Binding-site contacts:
Ligand atom F28 contacts residue CYS239 of chain 1.B at 3.5 Å.
Ligand atom C21 contacts residue ASN256 of chain 1.B at 3.5 Å.
Ligand atom C25 contacts residue ASN256 of chain 1.B at 3.5 Å.
Ligand atom C18 contacts residue LEU246 of chain 1.B at 3.8 Å (hydrophobic).
Ligand atom O23 contacts residue ASN348 of chain 1.B at 3.4 Å.
Ligand atom C10 contacts residue ASN256 of chain 1.B at 3.6 Å.
Ligand atom F27 contacts residue LEU246 of chain 1.B at 3.7 Å.
Ligand atom F28 contacts residue LEU246 of chain 1.B at 3.5 Å.
Ligand atom C10 contacts residue LYS350 of chain 1.B at 3.5 Å.
Ligand atom C03 contacts residue CYS239 of chain 1.B at 3.5 Å (hydrophobic).
Ligand atom C05 contacts residue LEU253 of chain 1.B at 3.4 Å (hydrophobic).
Ligand atom N11 contacts residue ASN256 of chain 1.B at 3.5 Å.
Ligand atom C02 contacts residue LEU253 of chain 1.B at 3.7 Å (hydrophobic).
Ligand atom C16 contacts residue ASN101 of chain 1.A at 3.1 Å.
Ligand atom N14 contacts residue LYS350 of chain 1.B at 3.7 Å.
Ligand atom F29 contacts residue LEU246 of chain 1.B at 3.1 Å.
Ligand atom C04 contacts residue LEU253 of chain 1.B at 3.6 Å (hydrophobic).
Ligand atom N01 contacts residue ILE368 of chain 1.B at 3.1 Å.
Ligand atom N01 contacts residue VAL236 of chain 1.B at 3.2 Å (h-bond).
Ligand atom N20 contacts residue LYS350 of chain 1.B at 3.4 Å.
Ligand atom N20 contacts residue ASN256 of chain 1.B at 3.7 Å.
Ligand atom C02 contacts residue ILE368 of chain 1.B at 3.6 Å (hydrophobic).
Ligand atom F28 contacts residue ALA352 of chain 1.B at 3.5 Å.
Ligand atom C21 contacts residue MET257 of chain 1.B at 3.5 Å (hydrophobic).
Ligand atom N07 contacts residue LEU253 of chain 1.B at 3.7 Å.
Ligand atom C15 contacts residue LYS350 of chain 1.B at 3.6 Å.
Ligand atom C24 contacts residue VAL181 of chain 1.A at 3.7 Å (hydrophobic).
Ligand atom F28 contacts residue ILE316 of chain 1.B at 3.7 Å.
Ligand atom C25 contacts residue LYS350 of chain 1.B at 3.7 Å.
Ligand atom C24 contacts residue ASN347 of chain 1.B at 3.4 Å.
Ligand atom N11 contacts residue LYS350 of chain 1.B at 3.6 Å.
Ligand atom C15 contacts residue THR179 of chain 1.A at 3.7 Å.
Ligand atom C26 contacts residue LEU246 of chain 1.B at 3.7 Å (hydrophobic).
Ligand atom O23 contacts residue ASN347 of chain 1.B at 3.7 Å.
Ligand atom C06 contacts residue MET257 of chain 1.B at 3.7 Å (hydrophobic).
Ligand atom F29 contacts residue LEU253 of chain 1.B at 3.7 Å.
Ligand atom C22 contacts residue VAL313 of chain 1.B at 3.4 Å (hydrophobic).
Ligand atom C06 contacts residue LEU253 of chain 1.B at 3.5 Å (hydrophobic).
Ligand atom N01 contacts residue LEU253 of chain 1.B at 3.7 Å.
Ligand atom C22 contacts residue ASN348 of chain 1.B at 3.2 Å.

Sequence of chain 1.A:
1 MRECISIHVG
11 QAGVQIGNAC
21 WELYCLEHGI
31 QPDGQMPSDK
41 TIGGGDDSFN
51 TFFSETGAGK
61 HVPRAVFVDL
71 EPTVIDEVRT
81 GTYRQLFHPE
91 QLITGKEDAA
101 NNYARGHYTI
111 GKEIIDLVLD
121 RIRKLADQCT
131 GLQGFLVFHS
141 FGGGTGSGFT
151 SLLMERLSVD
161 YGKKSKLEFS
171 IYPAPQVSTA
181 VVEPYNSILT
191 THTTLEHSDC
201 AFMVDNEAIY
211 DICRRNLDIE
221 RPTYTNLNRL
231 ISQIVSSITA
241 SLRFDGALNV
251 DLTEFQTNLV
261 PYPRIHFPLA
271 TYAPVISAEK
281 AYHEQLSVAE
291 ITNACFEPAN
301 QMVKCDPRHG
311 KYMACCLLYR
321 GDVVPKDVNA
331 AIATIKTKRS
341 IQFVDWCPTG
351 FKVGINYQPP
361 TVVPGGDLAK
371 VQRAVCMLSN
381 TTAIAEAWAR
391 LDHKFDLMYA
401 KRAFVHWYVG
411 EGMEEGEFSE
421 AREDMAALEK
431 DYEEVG

Sequence of chain 1.B:
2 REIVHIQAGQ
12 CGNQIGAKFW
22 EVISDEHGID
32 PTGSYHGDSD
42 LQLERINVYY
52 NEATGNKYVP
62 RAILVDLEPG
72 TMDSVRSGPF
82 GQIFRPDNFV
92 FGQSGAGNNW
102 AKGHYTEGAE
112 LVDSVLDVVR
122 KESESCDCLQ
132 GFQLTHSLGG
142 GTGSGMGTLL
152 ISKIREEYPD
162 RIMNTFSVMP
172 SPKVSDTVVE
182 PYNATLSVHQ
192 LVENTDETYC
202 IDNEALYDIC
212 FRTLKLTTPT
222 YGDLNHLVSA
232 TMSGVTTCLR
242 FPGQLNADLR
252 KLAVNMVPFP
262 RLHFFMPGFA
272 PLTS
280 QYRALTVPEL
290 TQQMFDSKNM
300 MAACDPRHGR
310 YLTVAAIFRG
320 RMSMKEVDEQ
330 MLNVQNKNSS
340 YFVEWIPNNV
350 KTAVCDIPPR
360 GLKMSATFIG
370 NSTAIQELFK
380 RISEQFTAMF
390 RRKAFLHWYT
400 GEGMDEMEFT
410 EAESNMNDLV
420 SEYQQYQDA

A small-molecule ligand and the protein it binds are described below.
Small molecule (SMILES): Nc1cc(C(F)(F)F)c(-c2cc(N3CCOCC3)nc(N3CCOCC3)n2)cn1